A small-molecule ligand and the protein it binds are described below.
Small molecule (SMILES): COc1cc2cc(c1Cl)N(C)C(=O)C[C@H](OC(=O)CCCCCCC/C=C\C(=O)O)[C@]1(C)O[C@H]1[C@H](C)[C@H]1C[C@@](O)(NC(=O)O1)[C@H](OC)/C=C/C=C(\C)C2

Binding-site contacts:
Ligand atom O7 contacts residue VAL180 of chain 1.D at 3.0 Å.
Ligand atom C2 contacts residue PHE394 of chain 1.D at 3.9 Å (hydrophobic).
Ligand atom O8 contacts residue GLY98 of chain 1.D at 2.7 Å (h-bond).
Ligand atom N2 contacts residue GLY98 of chain 1.D at 3.3 Å (h-bond).
Ligand atom C27 contacts residue TRP397 of chain 1.D at 3.2 Å (hydrophobic).
Ligand atom O7 contacts residue PHE394 of chain 1.D at 4.0 Å.
Ligand atom C28 contacts residue GLY98 of chain 1.D at 3.9 Å.
Ligand atom C7 contacts residue PHE394 of chain 1.D at 3.7 Å (hydrophobic).
Ligand atom C32 contacts residue TRP397 of chain 1.D at 3.8 Å (hydrophobic).
Ligand atom C31 contacts residue ASN100 of chain 1.D at 3.7 Å.
Ligand atom O4 contacts residue GLY98 of chain 1.D at 3.6 Å.
Ligand atom CL1 contacts residue PHE394 of chain 1.D at 3.5 Å.
Ligand atom C31 contacts residue TRP397 of chain 1.D at 3.5 Å (hydrophobic).
Ligand atom O9 contacts residue LYS103 of chain 1.D at 3.0 Å.
Ligand atom C28 contacts residue TRP397 of chain 1.D at 3.3 Å (hydrophobic).
Ligand atom C24 contacts residue PHE394 of chain 1.D at 3.2 Å (hydrophobic).
Ligand atom N2 contacts residue LYS103 of chain 1.D at 3.9 Å.
Ligand atom C10 contacts residue PHE394 of chain 1.D at 3.9 Å (hydrophobic).
Ligand atom C29 contacts residue GLY98 of chain 1.D at 3.0 Å.
Ligand atom C25 contacts residue VAL180 of chain 1.D at 3.9 Å (hydrophobic).
Ligand atom O10 contacts residue TRP397 of chain 1.D at 3.2 Å.
Ligand atom O9 contacts residue ASN100 of chain 1.D at 3.0 Å (h-bond).
Ligand atom O10 contacts residue ASN100 of chain 1.D at 3.6 Å (h-bond).
Ligand atom O2 contacts residue THR178 of chain 1.D at 3.5 Å.
Ligand atom C26 contacts residue TRP397 of chain 1.D at 3.4 Å (hydrophobic).
Ligand atom O2 contacts residue VAL179 of chain 1.D at 2.9 Å (h-bond).
Ligand atom C31 contacts residue GLY98 of chain 1.D at 3.6 Å.
Ligand atom C24 contacts residue TRP397 of chain 1.D at 3.5 Å (hydrophobic).
Ligand atom O2 contacts residue ASP177 of chain 1.D at 4.0 Å.
Ligand atom O9 contacts residue ALA97 of chain 1.D at 4.0 Å.
Ligand atom C35 contacts residue TRP397 of chain 1.D at 3.8 Å (hydrophobic).
Ligand atom C38 contacts residue TRP397 of chain 1.D at 3.6 Å (hydrophobic).
Ligand atom O10 contacts residue GLY98 of chain 1.D at 3.8 Å.
Ligand atom O1 contacts residue PHE394 of chain 1.D at 3.9 Å.
Ligand atom C9 contacts residue VAL179 of chain 1.D at 3.4 Å (hydrophobic).
Ligand atom O9 contacts residue TRP397 of chain 1.D at 3.8 Å.
Ligand atom O4 contacts residue ASN99 of chain 1.D at 3.9 Å.
Ligand atom C10 contacts residue VAL179 of chain 1.D at 3.6 Å (hydrophobic).
Ligand atom C31 contacts residue LYS103 of chain 1.D at 3.8 Å.
Ligand atom C30 contacts residue GLY98 of chain 1.D at 3.1 Å.

Sequence of chain 1.D:
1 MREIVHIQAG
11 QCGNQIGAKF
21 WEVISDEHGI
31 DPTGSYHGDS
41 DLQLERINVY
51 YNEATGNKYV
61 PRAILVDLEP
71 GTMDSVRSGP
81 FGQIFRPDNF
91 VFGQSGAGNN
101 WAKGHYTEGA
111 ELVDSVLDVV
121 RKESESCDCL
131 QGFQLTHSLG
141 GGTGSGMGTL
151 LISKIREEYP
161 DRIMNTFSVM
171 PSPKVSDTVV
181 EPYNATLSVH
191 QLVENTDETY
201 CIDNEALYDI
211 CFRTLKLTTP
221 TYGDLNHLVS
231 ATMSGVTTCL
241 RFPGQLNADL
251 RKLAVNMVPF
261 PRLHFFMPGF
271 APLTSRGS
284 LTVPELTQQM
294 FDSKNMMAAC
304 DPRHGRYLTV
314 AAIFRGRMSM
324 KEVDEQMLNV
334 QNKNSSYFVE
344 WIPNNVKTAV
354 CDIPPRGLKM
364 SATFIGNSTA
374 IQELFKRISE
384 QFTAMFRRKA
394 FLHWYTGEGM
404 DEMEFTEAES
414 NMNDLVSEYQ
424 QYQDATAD